Sequence of chain 1.C:
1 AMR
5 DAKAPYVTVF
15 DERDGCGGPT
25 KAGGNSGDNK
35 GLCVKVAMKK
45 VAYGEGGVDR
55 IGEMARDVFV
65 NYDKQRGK

This protein binds this small molecule.
Small molecule (SMILES): CCC1=C(C)[C@@H](CC2=N/C(=C\c3[nH]c(/C=C4\NC(=O)C(C)=C4CC)c(C)c3CCC(=O)O)C(CCC(=O)O)=C2C)NC1=O

Sequence of chain 1.D:
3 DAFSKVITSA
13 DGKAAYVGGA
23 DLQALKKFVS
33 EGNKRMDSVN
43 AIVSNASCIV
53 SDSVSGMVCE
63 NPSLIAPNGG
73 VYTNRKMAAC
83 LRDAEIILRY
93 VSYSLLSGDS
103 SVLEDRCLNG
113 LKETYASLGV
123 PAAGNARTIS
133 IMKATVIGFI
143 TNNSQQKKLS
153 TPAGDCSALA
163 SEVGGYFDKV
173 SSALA

Binding-site contacts:
Ligand atom CAD contacts residue TYR66 of chain 1.C at 3.2 Å (hydrophobic).
Ligand atom C1B contacts residue ASP54 of chain 1.D at 3.5 Å.
Ligand atom CMD contacts residue ASP54 of chain 1.D at 3.5 Å.
Ligand atom OA contacts residue LYS149 of chain 1.D at 3.2 Å (salt-bridge).
Ligand atom C3A contacts residue CYS50 of chain 1.D at 3.2 Å (hydrophobic).
Ligand atom C2A contacts residue GLY71 of chain 1.C at 3.7 Å.
Ligand atom NC contacts residue ASP54 of chain 1.D at 2.8 Å (salt-bridge).
Ligand atom NC contacts residue ILE133 of chain 1.D at 3.6 Å.
Ligand atom NB contacts residue ASP54 of chain 1.D at 2.8 Å (salt-bridge).
Ligand atom OA contacts residue GLN147 of chain 1.D at 3.4 Å (h-bond).
Ligand atom NB contacts residue THR137 of chain 1.D at 3.3 Å (h-bond).
Ligand atom C4C contacts residue ASP54 of chain 1.D at 3.6 Å.
Ligand atom C4D contacts residue CYS61 of chain 1.D at 3.4 Å (hydrophobic).
Ligand atom CMC contacts residue ARG129 of chain 1.D at 3.5 Å.
Ligand atom C3B contacts residue THR137 of chain 1.D at 3.7 Å.
Ligand atom CBD contacts residue CYS61 of chain 1.D at 2.6 Å (hydrophobic).
Ligand atom OA contacts residue SER146 of chain 1.D at 3.3 Å.
Ligand atom C4A contacts residue GLY71 of chain 1.C at 3.3 Å.
Ligand atom CAD contacts residue CYS61 of chain 1.D at 1.9 Å (hydrophobic).
Ligand atom C4C contacts residue ILE133 of chain 1.D at 3.6 Å (hydrophobic).
Ligand atom C2A contacts residue CYS50 of chain 1.D at 3.6 Å (hydrophobic).
Ligand atom CMA contacts residue GLN148 of chain 1.D at 3.7 Å.
Ligand atom CAB contacts residue ALA136 of chain 1.D at 3.3 Å (hydrophobic).
Ligand atom C3D contacts residue CYS61 of chain 1.D at 2.7 Å (hydrophobic).
Ligand atom O1C contacts residue ARG129 of chain 1.D at 3.1 Å (salt-bridge).
Ligand atom C1B contacts residue THR137 of chain 1.D at 3.6 Å.
Ligand atom NA contacts residue GLY71 of chain 1.C at 3.4 Å.
Ligand atom CMD contacts residue GLY58 of chain 1.D at 3.6 Å.
Ligand atom CHA contacts residue ASP54 of chain 1.D at 3.5 Å.
Ligand atom CMD contacts residue LYS68 of chain 1.C at 3.6 Å.
Ligand atom C1A contacts residue GLY71 of chain 1.C at 3.6 Å.
Ligand atom C4B contacts residue THR137 of chain 1.D at 3.4 Å.
Ligand atom OA contacts residue GLN148 of chain 1.D at 2.9 Å (h-bond).
Ligand atom CBA contacts residue CYS50 of chain 1.D at 1.8 Å (hydrophobic).
Ligand atom CMA contacts residue ARG70 of chain 1.C at 3.7 Å.
Ligand atom CBB contacts residue ASN145 of chain 1.D at 3.6 Å.
Ligand atom ND contacts residue GLN69 of chain 1.C at 3.6 Å.
Ligand atom C3A contacts residue GLY71 of chain 1.C at 3.5 Å.
Ligand atom CAA contacts residue CYS50 of chain 1.D at 2.7 Å (hydrophobic).
Ligand atom OD contacts residue CYS61 of chain 1.D at 3.4 Å (h-bond).